A small-molecule ligand and the protein it binds are described below.
Small molecule (SMILES): CC(=O)N[C@@H]1[C@@H](O)[C@H](O)[C@@H](CO)O[C@H]1O

Sequence of chain 1.D:
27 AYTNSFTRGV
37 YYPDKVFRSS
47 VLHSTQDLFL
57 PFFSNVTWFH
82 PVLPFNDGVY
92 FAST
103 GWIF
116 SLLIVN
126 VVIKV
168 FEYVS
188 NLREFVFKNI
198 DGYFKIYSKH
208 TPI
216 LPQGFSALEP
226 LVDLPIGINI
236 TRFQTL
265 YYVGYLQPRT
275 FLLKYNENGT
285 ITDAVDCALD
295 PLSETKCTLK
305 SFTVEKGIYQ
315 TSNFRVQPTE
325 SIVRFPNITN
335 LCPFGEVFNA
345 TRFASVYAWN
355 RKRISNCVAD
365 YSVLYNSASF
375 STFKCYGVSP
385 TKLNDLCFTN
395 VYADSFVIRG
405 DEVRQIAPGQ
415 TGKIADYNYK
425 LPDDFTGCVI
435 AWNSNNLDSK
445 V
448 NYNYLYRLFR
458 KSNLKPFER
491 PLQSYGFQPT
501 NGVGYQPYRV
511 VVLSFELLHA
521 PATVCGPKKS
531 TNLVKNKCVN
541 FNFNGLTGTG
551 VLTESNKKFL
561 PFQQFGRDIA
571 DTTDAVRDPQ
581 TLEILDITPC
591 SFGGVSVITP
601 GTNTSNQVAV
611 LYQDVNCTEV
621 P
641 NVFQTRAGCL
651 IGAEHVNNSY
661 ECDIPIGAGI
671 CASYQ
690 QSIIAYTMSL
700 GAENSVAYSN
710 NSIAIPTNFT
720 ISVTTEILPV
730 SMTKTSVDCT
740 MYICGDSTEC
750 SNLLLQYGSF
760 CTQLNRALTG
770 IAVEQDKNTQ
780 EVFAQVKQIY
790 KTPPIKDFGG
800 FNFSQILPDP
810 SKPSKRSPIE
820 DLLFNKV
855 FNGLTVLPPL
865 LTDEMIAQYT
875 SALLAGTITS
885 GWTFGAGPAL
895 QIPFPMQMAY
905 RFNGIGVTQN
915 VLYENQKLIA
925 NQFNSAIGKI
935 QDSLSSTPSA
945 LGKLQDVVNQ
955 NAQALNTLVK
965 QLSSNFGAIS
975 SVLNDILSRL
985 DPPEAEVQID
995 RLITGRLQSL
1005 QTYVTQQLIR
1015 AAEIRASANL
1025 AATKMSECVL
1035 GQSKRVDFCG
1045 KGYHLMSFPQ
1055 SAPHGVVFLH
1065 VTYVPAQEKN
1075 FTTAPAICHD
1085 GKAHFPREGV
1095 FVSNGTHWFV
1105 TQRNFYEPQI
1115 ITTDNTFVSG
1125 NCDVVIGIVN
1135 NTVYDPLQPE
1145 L

Binding-site contacts:
Ligand atom C7 contacts residue ASN1074 of chain 1.G at 3.1 Å.
Ligand atom O5 contacts residue ASN1074 of chain 1.G at 2.4 Å (h-bond).
Ligand atom C8 contacts residue LYS1073 of chain 1.G at 4.1 Å.
Ligand atom C1 contacts residue GLN895 of chain 1.D at 4.5 Å.
Ligand atom C1 contacts residue ASN1074 of chain 1.G at 1.5 Å.
Ligand atom N2 contacts residue ASN1074 of chain 1.G at 2.8 Å (h-bond).
Ligand atom C2 contacts residue ASN1074 of chain 1.G at 2.6 Å.
Ligand atom C1 contacts residue ALA706 of chain 1.G at 4.2 Å (hydrophobic).
Ligand atom C5 contacts residue ASN1074 of chain 1.G at 3.8 Å.
Ligand atom C4 contacts residue ASN1074 of chain 1.G at 4.3 Å.
Ligand atom O7 contacts residue ASN1074 of chain 1.G at 3.5 Å (h-bond).
Ligand atom O5 contacts residue ALA706 of chain 1.G at 4.4 Å.
Ligand atom C3 contacts residue ASN1074 of chain 1.G at 3.9 Å.
Ligand atom C8 contacts residue ASN1074 of chain 1.G at 3.5 Å.
Ligand atom C5 contacts residue ALA706 of chain 1.G at 3.9 Å (hydrophobic).
Ligand atom C8 contacts residue GLU1072 of chain 1.G at 3.4 Å.
Ligand atom C3 contacts residue ALA706 of chain 1.G at 4.3 Å (hydrophobic).

Sequence of chain 1.G:
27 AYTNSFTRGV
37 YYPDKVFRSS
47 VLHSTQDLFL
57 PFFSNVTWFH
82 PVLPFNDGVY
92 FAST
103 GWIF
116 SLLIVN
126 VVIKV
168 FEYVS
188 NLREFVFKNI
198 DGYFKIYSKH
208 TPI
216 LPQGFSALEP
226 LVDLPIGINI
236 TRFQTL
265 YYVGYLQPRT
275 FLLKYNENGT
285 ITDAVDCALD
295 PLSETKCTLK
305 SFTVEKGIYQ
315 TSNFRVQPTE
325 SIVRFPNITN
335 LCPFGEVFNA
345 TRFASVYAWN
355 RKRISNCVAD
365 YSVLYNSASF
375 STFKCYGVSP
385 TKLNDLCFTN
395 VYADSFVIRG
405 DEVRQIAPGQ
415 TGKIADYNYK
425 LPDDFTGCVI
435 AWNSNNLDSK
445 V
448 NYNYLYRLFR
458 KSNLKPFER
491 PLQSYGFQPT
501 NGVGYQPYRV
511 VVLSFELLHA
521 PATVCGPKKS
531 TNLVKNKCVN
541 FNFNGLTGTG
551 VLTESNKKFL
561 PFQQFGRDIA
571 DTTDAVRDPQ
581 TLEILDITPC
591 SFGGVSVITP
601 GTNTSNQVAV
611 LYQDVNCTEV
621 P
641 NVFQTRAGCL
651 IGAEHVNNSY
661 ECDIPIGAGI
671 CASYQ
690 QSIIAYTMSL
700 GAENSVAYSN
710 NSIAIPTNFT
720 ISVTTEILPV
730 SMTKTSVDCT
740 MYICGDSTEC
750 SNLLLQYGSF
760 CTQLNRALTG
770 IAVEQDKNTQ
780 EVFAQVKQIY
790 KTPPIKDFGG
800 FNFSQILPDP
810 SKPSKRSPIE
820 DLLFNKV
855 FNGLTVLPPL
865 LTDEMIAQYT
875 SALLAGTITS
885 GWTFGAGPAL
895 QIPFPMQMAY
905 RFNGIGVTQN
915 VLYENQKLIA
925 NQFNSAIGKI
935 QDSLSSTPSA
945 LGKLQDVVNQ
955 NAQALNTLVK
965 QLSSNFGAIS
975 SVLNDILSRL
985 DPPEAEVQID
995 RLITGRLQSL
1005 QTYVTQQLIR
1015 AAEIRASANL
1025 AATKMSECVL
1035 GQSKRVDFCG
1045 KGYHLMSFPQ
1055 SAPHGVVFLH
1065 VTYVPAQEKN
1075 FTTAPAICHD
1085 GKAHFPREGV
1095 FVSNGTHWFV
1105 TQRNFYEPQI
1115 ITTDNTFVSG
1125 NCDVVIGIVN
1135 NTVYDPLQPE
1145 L